This protein binds this small molecule.
Small molecule (SMILES): CC(=O)N[C@H]1[C@H](O[C@H]2[C@H](O)[C@@H](NC(C)=O)CO[C@@H]2CO)O[C@H](CO)[C@@H](O)[C@@H]1O

Binding-site contacts:
Ligand atom O5 contacts residue ASN332 of chain 1.B at 2.4 Å (h-bond).
Ligand atom C8 contacts residue SER258 of chain 1.B at 3.7 Å.
Ligand atom C3 contacts residue ASN332 of chain 1.B at 3.8 Å.
Ligand atom O7 contacts residue ASN332 of chain 1.B at 2.8 Å (h-bond).
Ligand atom C7 contacts residue SER258 of chain 1.B at 4.1 Å.
Ligand atom C8 contacts residue ASN332 of chain 1.B at 4.3 Å.
Ligand atom C5 contacts residue ASN332 of chain 1.B at 3.7 Å.
Ligand atom N2 contacts residue THR260 of chain 1.B at 3.7 Å.
Ligand atom C2 contacts residue ASN332 of chain 1.B at 2.4 Å.
Ligand atom C4 contacts residue ASN332 of chain 1.B at 4.2 Å.
Ligand atom C7 contacts residue THR260 of chain 1.B at 3.8 Å.
Ligand atom O7 contacts residue SER258 of chain 1.B at 3.8 Å.
Ligand atom C7 contacts residue ASN330 of chain 1.B at 4.3 Å.
Ligand atom C8 contacts residue THR260 of chain 1.B at 3.2 Å.
Ligand atom O3 contacts residue THR260 of chain 1.B at 4.1 Å.
Ligand atom C1 contacts residue ASN332 of chain 1.B at 1.4 Å.
Ligand atom C8 contacts residue LEU259 of chain 1.B at 4.3 Å (hydrophobic).
Ligand atom C8 contacts residue ASN330 of chain 1.B at 3.3 Å.
Ligand atom O7 contacts residue ASN330 of chain 1.B at 4.5 Å.
Ligand atom C8 contacts residue LYS331 of chain 1.B at 4.4 Å.
Ligand atom C7 contacts residue ASN332 of chain 1.B at 3.1 Å.
Ligand atom N2 contacts residue ASN332 of chain 1.B at 2.9 Å (h-bond).
Ligand atom C8 contacts residue ILE329 of chain 1.B at 4.2 Å (hydrophobic).

Sequence of chain 1.B:
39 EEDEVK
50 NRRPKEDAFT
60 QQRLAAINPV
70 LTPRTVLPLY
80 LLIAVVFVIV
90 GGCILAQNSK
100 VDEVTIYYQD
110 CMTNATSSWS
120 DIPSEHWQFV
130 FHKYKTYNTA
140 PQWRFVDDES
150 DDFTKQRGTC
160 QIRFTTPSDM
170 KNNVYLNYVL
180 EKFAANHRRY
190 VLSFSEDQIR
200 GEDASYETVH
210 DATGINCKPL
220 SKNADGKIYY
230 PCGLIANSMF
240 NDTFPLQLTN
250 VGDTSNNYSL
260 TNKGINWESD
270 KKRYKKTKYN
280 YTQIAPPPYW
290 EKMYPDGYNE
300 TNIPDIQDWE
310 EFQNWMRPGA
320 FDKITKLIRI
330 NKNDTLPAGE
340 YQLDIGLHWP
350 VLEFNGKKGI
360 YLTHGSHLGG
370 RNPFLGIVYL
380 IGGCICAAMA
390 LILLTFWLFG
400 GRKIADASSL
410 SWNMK